The protein below binds the small molecule below.
Small molecule (SMILES): CCCN1CCN(C(=O)c2c[nH]cn2)C[C@H](Cc2ccc(-c3ccccc3)cc2)C1=O

Binding-site contacts:
Ligand atom C17 contacts residue SER43 of chain 1.A at 3.6 Å.
Ligand atom C2 contacts residue SER43 of chain 1.A at 3.1 Å.
Ligand atom C14 contacts residue VAL11 of chain 1.A at 3.6 Å (hydrophobic).
Ligand atom C14 contacts residue LEU60 of chain 1.A at 3.8 Å (hydrophobic).
Ligand atom C13 contacts residue TYR75 of chain 1.A at 3.6 Å (hydrophobic).
Ligand atom C14 contacts residue LEU10 of chain 1.A at 3.7 Å (hydrophobic).
Ligand atom C15 contacts residue LEU10 of chain 1.A at 3.8 Å (hydrophobic).
Ligand atom C15 contacts residue LYS9 of chain 1.A at 3.9 Å.
Ligand atom C13 contacts residue THR78 of chain 1.A at 3.1 Å.
Ligand atom C9 contacts residue ASP58 of chain 1.A at 3.7 Å.
Ligand atom C5 contacts residue TYR44 of chain 1.A at 4.1 Å (hydrophobic).
Ligand atom C7 contacts residue ASP58 of chain 1.A at 3.8 Å.
Ligand atom C contacts residue SER43 of chain 1.A at 3.6 Å.
Ligand atom C16 contacts residue ILE59 of chain 1.A at 3.6 Å (hydrophobic).
Ligand atom C17 contacts residue TYR44 of chain 1.A at 3.4 Å (hydrophobic).
Ligand atom C16 contacts residue ASP58 of chain 1.A at 3.5 Å.
Ligand atom C3 contacts residue TYR44 of chain 1.A at 4.1 Å (hydrophobic).
Ligand atom C3 contacts residue ARG45 of chain 1.A at 4.0 Å.
Ligand atom C5 contacts residue ARG45 of chain 1.A at 3.9 Å.
Ligand atom C15 contacts residue ASP58 of chain 1.A at 3.5 Å.
Ligand atom C16 contacts residue SER43 of chain 1.A at 3.9 Å.
Ligand atom C12 contacts residue TYR75 of chain 1.A at 3.8 Å (hydrophobic).
Ligand atom C6 contacts residue ASP58 of chain 1.A at 3.7 Å.
Ligand atom C11 contacts residue THR78 of chain 1.A at 3.9 Å.
Ligand atom C12 contacts residue THR78 of chain 1.A at 2.7 Å.
Ligand atom C1 contacts residue SER43 of chain 1.A at 2.9 Å.
Ligand atom C17 contacts residue ASP58 of chain 1.A at 3.5 Å.
Ligand atom C12 contacts residue LEU60 of chain 1.A at 3.8 Å (hydrophobic).
Ligand atom C5 contacts residue ASP58 of chain 1.A at 4.0 Å.
Ligand atom C13 contacts residue GLY79 of chain 1.A at 3.7 Å.
Ligand atom C11 contacts residue LEU60 of chain 1.A at 4.0 Å (hydrophobic).
Ligand atom C13 contacts residue LEU60 of chain 1.A at 3.9 Å (hydrophobic).
Ligand atom C4 contacts residue SER43 of chain 1.A at 3.4 Å.
Ligand atom C8 contacts residue ASP58 of chain 1.A at 3.9 Å.
Ligand atom C13 contacts residue VAL11 of chain 1.A at 3.8 Å (hydrophobic).
Ligand atom N contacts residue SER43 of chain 1.A at 3.4 Å (h-bond).
Ligand atom C14 contacts residue LYS9 of chain 1.A at 3.8 Å.
Ligand atom C15 contacts residue LEU60 of chain 1.A at 3.8 Å (hydrophobic).
Ligand atom N1 contacts residue SER43 of chain 1.A at 4.1 Å.
Ligand atom C17 contacts residue ILE59 of chain 1.A at 3.7 Å (hydrophobic).

Sequence of chain 1.A:
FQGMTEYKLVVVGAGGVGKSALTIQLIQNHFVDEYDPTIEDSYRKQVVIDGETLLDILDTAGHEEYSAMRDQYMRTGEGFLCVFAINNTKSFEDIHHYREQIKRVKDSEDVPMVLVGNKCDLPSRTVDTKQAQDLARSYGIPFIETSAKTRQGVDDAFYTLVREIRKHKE